A small-molecule ligand and the protein it binds are described below.
Small molecule (SMILES): NS(=O)(=O)c1ccc(C#CCNS(=O)(=O)c2ccccc2)cc1

Sequence of chain 1.A:
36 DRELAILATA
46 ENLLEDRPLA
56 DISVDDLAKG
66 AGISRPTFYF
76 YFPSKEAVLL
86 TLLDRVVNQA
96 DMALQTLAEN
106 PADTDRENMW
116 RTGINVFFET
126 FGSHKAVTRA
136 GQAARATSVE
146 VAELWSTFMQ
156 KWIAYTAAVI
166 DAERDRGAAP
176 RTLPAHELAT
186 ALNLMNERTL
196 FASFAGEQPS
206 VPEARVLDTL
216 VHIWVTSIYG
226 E

Binding-site contacts:
Ligand atom O3 contacts residue LEU102 of chain 1.A at 3.8 Å.
Ligand atom S1 contacts residue ASN191 of chain 1.A at 3.7 Å.
Ligand atom N2 contacts residue TYR160 of chain 1.A at 3.1 Å (h-bond).
Ligand atom C3 contacts residue TRP219 of chain 1.A at 3.8 Å (hydrophobic).
Ligand atom C4 contacts residue THR161 of chain 1.A at 3.9 Å.
Ligand atom C1 contacts residue ASN188 of chain 1.A at 3.9 Å.
Ligand atom O2 contacts residue ASN191 of chain 1.A at 3.0 Å (h-bond).
Ligand atom C6 contacts residue ASN188 of chain 1.A at 3.3 Å.
Ligand atom C6 contacts residue THR161 of chain 1.A at 3.5 Å.
Ligand atom O2 contacts residue PHE122 of chain 1.A at 3.5 Å.
Ligand atom O4 contacts residue MET114 of chain 1.A at 2.7 Å (h-bond).
Ligand atom C14 contacts residue MET114 of chain 1.A at 3.6 Å (hydrophobic).
Ligand atom N1 contacts residue PHE122 of chain 1.A at 3.4 Å.
Ligand atom C3 contacts residue ILE119 of chain 1.A at 3.7 Å (hydrophobic).
Ligand atom S1 contacts residue ASN188 of chain 1.A at 3.7 Å.
Ligand atom C1 contacts residue PHE122 of chain 1.A at 3.6 Å (hydrophobic).
Ligand atom C11 contacts residue TRP115 of chain 1.A at 3.7 Å (hydrophobic).
Ligand atom C11 contacts residue MET114 of chain 1.A at 3.6 Å (hydrophobic).
Ligand atom C5 contacts residue THR161 of chain 1.A at 3.1 Å.
Ligand atom C9 contacts residue TRP115 of chain 1.A at 3.4 Å (hydrophobic).
Ligand atom O1 contacts residue ASN191 of chain 1.A at 3.4 Å (h-bond).
Ligand atom O4 contacts residue GLY118 of chain 1.A at 3.3 Å.
Ligand atom C8 contacts residue TRP115 of chain 1.A at 3.7 Å (hydrophobic).
Ligand atom O1 contacts residue TRP219 of chain 1.A at 3.4 Å.
Ligand atom C2 contacts residue TRP219 of chain 1.A at 3.6 Å (hydrophobic).
Ligand atom S2 contacts residue MET114 of chain 1.A at 3.6 Å.
Ligand atom C6 contacts residue TRP219 of chain 1.A at 3.9 Å (hydrophobic).
Ligand atom C6 contacts residue PHE122 of chain 1.A at 3.8 Å (hydrophobic).
Ligand atom C2 contacts residue ILE119 of chain 1.A at 3.8 Å (hydrophobic).
Ligand atom N1 contacts residue ASN188 of chain 1.A at 3.5 Å (h-bond).
Ligand atom C1 contacts residue TRP219 of chain 1.A at 3.6 Å (hydrophobic).
Ligand atom O4 contacts residue TRP115 of chain 1.A at 3.6 Å.
Ligand atom C13 contacts residue MET114 of chain 1.A at 3.9 Å (hydrophobic).
Ligand atom C3 contacts residue GLY118 of chain 1.A at 3.8 Å.
Ligand atom O1 contacts residue ASN188 of chain 1.A at 3.2 Å.
Ligand atom C9 contacts residue TYR160 of chain 1.A at 3.5 Å (hydrophobic).
Ligand atom C12 contacts residue MET114 of chain 1.A at 3.6 Å (hydrophobic).
Ligand atom C12 contacts residue TRP115 of chain 1.A at 3.6 Å (hydrophobic).
Ligand atom C8 contacts residue TYR160 of chain 1.A at 3.6 Å (hydrophobic).
Ligand atom C2 contacts residue PHE122 of chain 1.A at 3.7 Å (hydrophobic).